The small molecule below binds the protein below.
Small molecule (SMILES): CC(=O)N[C@@H]1[C@@H](O)[C@H](O)[C@@H](CO)O[C@H]1O

Binding-site contacts:
Ligand atom C3 contacts residue ASN75 of chain 1.C at 3.8 Å.
Ligand atom C1 contacts residue PHE114 of chain 1.C at 3.8 Å (hydrophobic).
Ligand atom C4 contacts residue ASN75 of chain 1.C at 4.1 Å.
Ligand atom C1 contacts residue ASN75 of chain 1.C at 1.5 Å.
Ligand atom C5 contacts residue ASN75 of chain 1.C at 3.5 Å.
Ligand atom C2 contacts residue ASN75 of chain 1.C at 2.5 Å.
Ligand atom C7 contacts residue ASN75 of chain 1.C at 3.0 Å.
Ligand atom O7 contacts residue GLN74 of chain 1.C at 4.1 Å.
Ligand atom O6 contacts residue ILE115 of chain 1.C at 4.3 Å.
Ligand atom O5 contacts residue PHE114 of chain 1.C at 3.6 Å.
Ligand atom N2 contacts residue ASN75 of chain 1.C at 3.0 Å (h-bond).
Ligand atom C6 contacts residue ASN75 of chain 1.C at 4.3 Å.
Ligand atom C8 contacts residue ASN75 of chain 1.C at 3.0 Å.
Ligand atom C6 contacts residue PHE114 of chain 1.C at 4.0 Å (hydrophobic).
Ligand atom C6 contacts residue ILE115 of chain 1.C at 4.2 Å (hydrophobic).
Ligand atom O5 contacts residue ASN75 of chain 1.C at 2.1 Å (h-bond).
Ligand atom O7 contacts residue ASN75 of chain 1.C at 3.6 Å.
Ligand atom C5 contacts residue PHE114 of chain 1.C at 3.2 Å (hydrophobic).
Ligand atom C4 contacts residue PHE114 of chain 1.C at 4.2 Å (hydrophobic).
Ligand atom O4 contacts residue PHE114 of chain 1.C at 4.3 Å.

Sequence of chain 1.C:
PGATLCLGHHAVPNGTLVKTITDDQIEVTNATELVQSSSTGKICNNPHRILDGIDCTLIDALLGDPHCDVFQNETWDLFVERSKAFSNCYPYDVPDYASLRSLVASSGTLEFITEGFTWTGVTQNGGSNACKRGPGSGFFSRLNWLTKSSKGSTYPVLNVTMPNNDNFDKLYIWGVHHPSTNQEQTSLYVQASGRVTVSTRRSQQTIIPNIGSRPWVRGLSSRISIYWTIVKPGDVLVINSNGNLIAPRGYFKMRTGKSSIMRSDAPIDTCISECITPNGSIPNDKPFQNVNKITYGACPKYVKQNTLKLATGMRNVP